Sequence of chain 1.B:
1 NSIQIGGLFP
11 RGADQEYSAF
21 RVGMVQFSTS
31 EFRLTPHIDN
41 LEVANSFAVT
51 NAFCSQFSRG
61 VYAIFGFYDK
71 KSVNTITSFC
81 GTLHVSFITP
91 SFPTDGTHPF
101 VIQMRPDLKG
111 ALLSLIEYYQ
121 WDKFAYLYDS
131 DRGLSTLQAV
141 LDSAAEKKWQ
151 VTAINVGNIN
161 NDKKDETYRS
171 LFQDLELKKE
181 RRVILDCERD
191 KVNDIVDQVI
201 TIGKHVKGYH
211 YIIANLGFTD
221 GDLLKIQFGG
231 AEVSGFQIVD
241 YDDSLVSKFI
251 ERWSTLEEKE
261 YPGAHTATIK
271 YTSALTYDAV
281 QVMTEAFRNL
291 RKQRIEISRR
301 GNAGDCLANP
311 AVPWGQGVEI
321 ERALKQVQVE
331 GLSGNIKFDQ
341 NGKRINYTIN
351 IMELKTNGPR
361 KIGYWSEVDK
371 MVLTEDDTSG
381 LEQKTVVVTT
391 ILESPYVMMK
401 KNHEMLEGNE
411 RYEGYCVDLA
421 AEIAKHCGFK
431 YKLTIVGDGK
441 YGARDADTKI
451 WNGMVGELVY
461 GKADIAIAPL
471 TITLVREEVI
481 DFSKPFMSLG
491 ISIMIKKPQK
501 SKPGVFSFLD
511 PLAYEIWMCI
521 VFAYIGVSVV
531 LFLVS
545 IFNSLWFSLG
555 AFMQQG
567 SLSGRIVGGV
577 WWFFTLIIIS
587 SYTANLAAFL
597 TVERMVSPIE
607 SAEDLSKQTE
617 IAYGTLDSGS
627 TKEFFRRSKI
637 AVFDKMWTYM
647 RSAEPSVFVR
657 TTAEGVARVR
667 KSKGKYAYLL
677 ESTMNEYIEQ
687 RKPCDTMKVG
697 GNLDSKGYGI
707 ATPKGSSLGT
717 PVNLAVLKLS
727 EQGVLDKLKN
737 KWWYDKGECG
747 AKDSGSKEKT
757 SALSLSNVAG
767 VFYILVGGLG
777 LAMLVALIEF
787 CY

Binding-site contacts:
Ligand atom C14 contacts residue SER507 of chain 1.B at 3.9 Å.
Ligand atom C19 contacts residue PRO511 of chain 1.B at 3.3 Å (hydrophobic).
Ligand atom C27 contacts residue PHE595 of chain 1.B at 3.8 Å (hydrophobic).
Ligand atom C16 contacts residue TYR588 of chain 1.B at 3.0 Å (hydrophobic).
Ligand atom C23 contacts residue ASP510 of chain 1.B at 3.8 Å.
Ligand atom C02 contacts residue SER507 of chain 1.B at 3.3 Å.
Ligand atom C18 contacts residue PRO511 of chain 1.B at 3.7 Å (hydrophobic).
Ligand atom C18 contacts residue PHE508 of chain 1.B at 2.6 Å (hydrophobic).
Ligand atom C05 contacts residue SER762 of chain 1.B at 3.8 Å.
Ligand atom C12 contacts residue ASN763 of chain 1.B at 3.4 Å.
Ligand atom C26 contacts residue PHE595 of chain 1.B at 3.3 Å (hydrophobic).
Ligand atom N01 contacts residue LYS502 of chain 1.B at 3.2 Å (salt-bridge).
Ligand atom C19 contacts residue LEU509 of chain 1.B at 3.9 Å (hydrophobic).
Ligand atom C07 contacts residue ASN763 of chain 1.B at 3.7 Å.
Ligand atom C05 contacts residue SER501 of chain 1.B at 3.3 Å.
Ligand atom C16 contacts residue ASN763 of chain 1.B at 3.7 Å.
Ligand atom C19 contacts residue SER507 of chain 1.B at 2.9 Å.
Ligand atom C13 contacts residue SER507 of chain 1.B at 4.0 Å.
Ligand atom C19 contacts residue ASP510 of chain 1.B at 3.8 Å.
Ligand atom C16 contacts residue PHE508 of chain 1.B at 3.7 Å (hydrophobic).
Ligand atom C20 contacts residue LEU592 of chain 1.B at 4.0 Å (hydrophobic).
Ligand atom O11 contacts residue PHE595 of chain 1.B at 3.1 Å.
Ligand atom C04 contacts residue SER501 of chain 1.B at 3.1 Å.
Ligand atom N01 contacts residue SER507 of chain 1.B at 2.8 Å (h-bond).
Ligand atom C14 contacts residue ASN763 of chain 1.B at 3.7 Å.
Ligand atom C06 contacts residue ASN763 of chain 1.B at 3.7 Å.
Ligand atom C18 contacts residue ASP510 of chain 1.B at 4.0 Å.
Ligand atom C04 contacts residue LYS502 of chain 1.B at 3.9 Å.
Ligand atom C14 contacts residue PRO511 of chain 1.B at 3.9 Å (hydrophobic).
Ligand atom N15 contacts residue ASN763 of chain 1.B at 3.3 Å (h-bond).
Ligand atom C18 contacts residue LEU509 of chain 1.B at 3.5 Å (hydrophobic).
Ligand atom N15 contacts residue TYR588 of chain 1.B at 4.0 Å.
Ligand atom C17 contacts residue PHE508 of chain 1.B at 3.1 Å (hydrophobic).
Ligand atom C25 contacts residue PHE595 of chain 1.B at 3.6 Å (hydrophobic).
Ligand atom C19 contacts residue PHE508 of chain 1.B at 3.5 Å (hydrophobic).
Ligand atom C17 contacts residue TYR588 of chain 1.B at 3.2 Å (hydrophobic).
Ligand atom C18 contacts residue SER507 of chain 1.B at 3.5 Å.
Ligand atom C24 contacts residue PHE595 of chain 1.B at 3.9 Å (hydrophobic).
Ligand atom C02 contacts residue LYS502 of chain 1.B at 3.4 Å.
Ligand atom C20 contacts residue PRO511 of chain 1.B at 3.7 Å (hydrophobic).

The protein below binds the small molecule below.
Small molecule (SMILES): N#Cc1ccccc1-c1cc(-c2ccccn2)cn(-c2ccccc2)c1=O